Binding-site contacts:
Ligand atom N36 contacts residue ASP102 of chain 1.A at 3.4 Å (salt-bridge).
Ligand atom C18 contacts residue PHE175 of chain 1.A at 3.4 Å (hydrophobic).
Ligand atom N26 contacts residue ALA178 of chain 1.A at 2.8 Å (h-bond).
Ligand atom F48 contacts residue ALA178 of chain 1.A at 3.1 Å.
Ligand atom C50 contacts residue ALA178 of chain 1.A at 3.6 Å (hydrophobic).
Ligand atom C20 contacts residue HIS78 of chain 1.A at 3.5 Å.
Ligand atom O16 contacts residue GLY158 of chain 1.A at 3.1 Å (h-bond).
Ligand atom O14 contacts residue GLY158 of chain 1.A at 3.0 Å (h-bond).
Ligand atom C19 contacts residue GLN62 of chain 1.A at 3.6 Å.
Ligand atom N11 contacts residue HIS78 of chain 1.A at 3.1 Å (h-bond).
Ligand atom O15 contacts residue PHE64 of chain 1.A at 3.4 Å.
Ligand atom S12 contacts residue SER160 of chain 1.A at 3.5 Å (h-bond).
Ligand atom C27 contacts residue ALA178 of chain 1.A at 3.5 Å (hydrophobic).
Ligand atom C35 contacts residue ASP102 of chain 1.A at 3.4 Å.
Ligand atom C46 contacts residue ARG144 of chain 1.A at 3.4 Å.
Ligand atom C50 contacts residue ILE153 of chain 1.A at 3.4 Å (hydrophobic).
Ligand atom F48 contacts residue PHE175 of chain 1.A at 3.6 Å.
Ligand atom N08 contacts residue ARG176 of chain 1.A at 2.9 Å (salt-bridge).
Ligand atom C47 contacts residue LEU156 of chain 1.A at 3.5 Å (hydrophobic).
Ligand atom O54 contacts residue TYR77 of chain 1.A at 3.5 Å.
Ligand atom O15 contacts residue GLY158 of chain 1.A at 3.2 Å.
Ligand atom O15 contacts residue SER160 of chain 1.A at 2.8 Å (h-bond).
Ligand atom O16 contacts residue LEU156 of chain 1.A at 3.5 Å (h-bond).
Ligand atom C58 contacts residue HIS78 of chain 1.A at 3.5 Å.
Ligand atom O16 contacts residue SER160 of chain 1.A at 3.4 Å (h-bond).
Ligand atom C19 contacts residue THR63 of chain 1.A at 3.5 Å.
Ligand atom C37 contacts residue ASP102 of chain 1.A at 3.5 Å.
Ligand atom F48 contacts residue LEU156 of chain 1.A at 3.4 Å.
Ligand atom O29 contacts residue ALA178 of chain 1.A at 3.1 Å (h-bond).
Ligand atom N08 contacts residue HIS78 of chain 1.A at 3.4 Å (h-bond).
Ligand atom O24 contacts residue ALA178 of chain 1.A at 2.9 Å (h-bond).
Ligand atom C10 contacts residue SER160 of chain 1.A at 3.5 Å.
Ligand atom C57 contacts residue HIS78 of chain 1.A at 3.6 Å.
Ligand atom O16 contacts residue SER159 of chain 1.A at 3.5 Å (h-bond).
Ligand atom C41 contacts residue ASP102 of chain 1.A at 3.5 Å.
Ligand atom C55 contacts residue SO41 of chain 1.D at 3.4 Å.
Ligand atom N11 contacts residue SER160 of chain 1.A at 3.4 Å (h-bond).
Ligand atom C38 contacts residue HIS78 of chain 1.A at 3.4 Å.
Ligand atom O24 contacts residue ALA177 of chain 1.A at 3.1 Å.
Ligand atom C05 contacts residue HIS78 of chain 1.A at 3.6 Å.

This protein binds this small molecule.
Small molecule (SMILES): CC[C@@H]1[C@@H]2CN(C(=O)[C@H](C(C)(C)C)NC(=O)O[C@@H]3C[C@H]3CCCCCc3nc4ccc(OC)cc4nc3O2)[C@@H]1C(=O)N[C@]1(C(=O)NS(=O)(=O)C2(C)CC2)C[C@H]1C(F)F

Sequence of chain 1.A:
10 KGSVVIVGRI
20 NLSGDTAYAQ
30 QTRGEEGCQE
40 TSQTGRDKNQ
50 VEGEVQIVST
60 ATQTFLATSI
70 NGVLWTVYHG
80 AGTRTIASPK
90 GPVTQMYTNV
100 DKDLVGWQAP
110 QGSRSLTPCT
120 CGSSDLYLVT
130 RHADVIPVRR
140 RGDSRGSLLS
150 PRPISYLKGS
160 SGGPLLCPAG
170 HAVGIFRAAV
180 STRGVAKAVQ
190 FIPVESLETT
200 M